Binding-site contacts:
Ligand atom CAA contacts residue TYR153 of chain 32.A at 3.5 Å (hydrophobic).
Ligand atom OAE contacts residue ILE113 of chain 32.A at 3.3 Å (h-bond).
Ligand atom CAL contacts residue PHE155 of chain 32.A at 3.6 Å (hydrophobic).
Ligand atom OAD contacts residue LYS274 of chain 32.A at 3.1 Å (salt-bridge).
Ligand atom CAG contacts residue GLN202 of chain 32.A at 3.3 Å.
Ligand atom CAP contacts residue ILE111 of chain 32.A at 3.8 Å (hydrophobic).
Ligand atom CAA contacts residue VAL179 of chain 32.A at 3.2 Å (hydrophobic).
Ligand atom CBB contacts residue ILE111 of chain 32.A at 3.6 Å (hydrophobic).
Ligand atom OAX contacts residue MET195 of chain 32.A at 3.6 Å.
Ligand atom CAH contacts residue GLN202 of chain 32.A at 3.2 Å.
Ligand atom CAG contacts residue ASN228 of chain 32.A at 3.6 Å.
Ligand atom CAH contacts residue ASN228 of chain 32.A at 3.4 Å.
Ligand atom CAI contacts residue PHE135 of chain 32.A at 3.7 Å (hydrophobic).
Ligand atom CAK contacts residue PHE135 of chain 32.A at 3.6 Å (hydrophobic).
Ligand atom CAO contacts residue PHE135 of chain 32.A at 3.8 Å (hydrophobic).
Ligand atom CAG contacts residue TRP203 of chain 32.A at 3.7 Å (hydrophobic).
Ligand atom NAC contacts residue ASP112 of chain 32.A at 2.5 Å (salt-bridge).
Ligand atom CAN contacts residue PHE155 of chain 32.A at 3.8 Å (hydrophobic).
Ligand atom OAD contacts residue ALA275 of chain 32.A at 3.2 Å.
Ligand atom CAH contacts residue TRP203 of chain 32.A at 3.5 Å (hydrophobic).
Ligand atom OAX contacts residue ILE111 of chain 32.A at 3.5 Å.
Ligand atom CAN contacts residue PRO177 of chain 32.A at 3.4 Å (hydrophobic).
Ligand atom NAC contacts residue THR114 of chain 32.A at 3.3 Å (h-bond).
Ligand atom CAZ contacts residue TRP203 of chain 32.A at 3.5 Å (hydrophobic).
Ligand atom CAL contacts residue ILE111 of chain 32.A at 3.7 Å (hydrophobic).
Ligand atom CAO contacts residue ILE111 of chain 32.A at 3.8 Å (hydrophobic).
Ligand atom CAY contacts residue THR114 of chain 32.A at 3.8 Å.
Ligand atom CAY contacts residue ASP112 of chain 32.A at 3.8 Å.
Ligand atom CAS contacts residue TYR201 of chain 32.A at 3.5 Å (hydrophobic).
Ligand atom CAJ contacts residue PHE155 of chain 32.A at 3.7 Å (hydrophobic).
Ligand atom CBC contacts residue TRP203 of chain 32.A at 3.6 Å (hydrophobic).
Ligand atom CAT contacts residue ASN228 of chain 32.A at 3.5 Å.
Ligand atom CAS contacts residue TRP203 of chain 32.A at 3.8 Å (hydrophobic).
Ligand atom CAT contacts residue TRP203 of chain 32.A at 3.6 Å (hydrophobic).
Ligand atom CAA contacts residue PRO177 of chain 32.A at 3.5 Å (hydrophobic).
Ligand atom NBG contacts residue TRP203 of chain 32.A at 3.3 Å.
Ligand atom CAA contacts residue SER178 of chain 32.A at 3.5 Å.
Ligand atom OAE contacts residue ASP112 of chain 32.A at 3.6 Å.
Ligand atom NAU contacts residue PHE155 of chain 32.A at 3.7 Å.
Ligand atom CBC contacts residue ASN228 of chain 32.A at 3.8 Å.

This protein binds this small molecule.
Small molecule (SMILES): CCO/N=C/c1ccc(OCC[C@@H](C)CCN2CCN(c3ccnc(C(N)=O)c3)C2=O)cc1

Sequence of chain 32.C:
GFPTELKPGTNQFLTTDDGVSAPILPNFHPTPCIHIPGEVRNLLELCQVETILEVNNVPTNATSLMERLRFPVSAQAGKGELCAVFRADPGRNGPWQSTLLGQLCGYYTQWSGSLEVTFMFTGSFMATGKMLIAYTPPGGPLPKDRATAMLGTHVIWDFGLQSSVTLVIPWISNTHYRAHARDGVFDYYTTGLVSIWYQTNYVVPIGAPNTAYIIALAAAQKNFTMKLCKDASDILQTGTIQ

Sequence of chain 32.A:
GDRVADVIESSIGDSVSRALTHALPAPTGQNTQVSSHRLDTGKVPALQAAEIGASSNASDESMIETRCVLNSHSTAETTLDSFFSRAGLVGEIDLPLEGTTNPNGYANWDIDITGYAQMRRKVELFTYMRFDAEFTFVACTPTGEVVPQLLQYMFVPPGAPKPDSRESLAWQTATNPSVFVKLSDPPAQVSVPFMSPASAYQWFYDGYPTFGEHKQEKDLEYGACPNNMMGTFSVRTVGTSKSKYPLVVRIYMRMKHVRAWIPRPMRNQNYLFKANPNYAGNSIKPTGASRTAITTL

Sequence of chain 33.C:
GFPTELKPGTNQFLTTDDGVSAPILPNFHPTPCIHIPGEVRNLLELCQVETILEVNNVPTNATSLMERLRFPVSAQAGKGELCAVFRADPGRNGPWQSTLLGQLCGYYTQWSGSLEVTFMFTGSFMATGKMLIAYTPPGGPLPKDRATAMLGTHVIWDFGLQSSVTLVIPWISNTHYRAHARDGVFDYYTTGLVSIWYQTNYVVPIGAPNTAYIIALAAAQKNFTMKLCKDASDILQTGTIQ